The protein below binds the small molecule below.
Small molecule (SMILES): CC[C@H](C)[C@H](NC(=O)[C@H](CC1=c2ccccc2=NC1)NC(=O)[C@H](CC(=O)O)NC(=O)[C@@H]1CCCN1C(=O)CNC(=O)[C@H](Cc1ccccc1)NC(=O)[C@H](CCC(N)=O)NC(=O)[C@@H](N)CCCN=C(N)N)C(=O)N[C@H](C(=O)N[C@@H](C)C(=O)O)C(C)C

Sequence of chain 1.A:
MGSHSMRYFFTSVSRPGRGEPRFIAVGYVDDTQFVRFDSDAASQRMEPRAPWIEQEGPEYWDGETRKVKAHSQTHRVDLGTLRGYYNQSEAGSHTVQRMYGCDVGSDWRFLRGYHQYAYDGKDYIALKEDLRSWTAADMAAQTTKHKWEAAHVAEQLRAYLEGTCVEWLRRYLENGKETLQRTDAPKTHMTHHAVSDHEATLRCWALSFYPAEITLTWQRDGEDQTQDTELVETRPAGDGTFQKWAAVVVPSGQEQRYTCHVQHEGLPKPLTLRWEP

Binding-site contacts:
Ligand atom OXT contacts residue THR144 of chain 1.A at 2.7 Å (h-bond).
Ligand atom N contacts residue TYR8 of chain 1.A at 2.9 Å (h-bond).
Ligand atom CB contacts residue TYR100 of chain 1.A at 3.2 Å (hydrophobic).
Ligand atom O contacts residue EDO1 of chain 1.P at 2.8 Å (h-bond).
Ligand atom N contacts residue EDO1 of chain 1.Q at 3.1 Å (h-bond).
Ligand atom CG contacts residue LYS67 of chain 1.A at 3.4 Å.
Ligand atom N contacts residue TYR172 of chain 1.A at 2.6 Å (h-bond).
Ligand atom O contacts residue TRP148 of chain 1.A at 2.9 Å (h-bond).
Ligand atom CB contacts residue ASP78 of chain 1.A at 3.4 Å.
Ligand atom CB contacts residue THR74 of chain 1.A at 3.4 Å.
Ligand atom CD contacts residue TRP168 of chain 1.A at 3.4 Å (hydrophobic).
Ligand atom NE2 contacts residue GLU64 of chain 1.A at 2.9 Å (salt-bridge).
Ligand atom CD contacts residue EDO1 of chain 1.R at 3.4 Å.
Ligand atom CG1 contacts residue EDO1 of chain 1.P at 3.3 Å.
Ligand atom N contacts residue EDO1 of chain 1.P at 2.8 Å (h-bond).
Ligand atom CA contacts residue EDO1 of chain 1.R at 3.4 Å.
Ligand atom C contacts residue EDO1 of chain 1.R at 2.9 Å.
Ligand atom CG contacts residue TYR100 of chain 1.A at 3.4 Å (hydrophobic).
Ligand atom CB contacts residue EDO1 of chain 1.R at 3.3 Å.
Ligand atom N contacts residue TYR100 of chain 1.A at 3.0 Å (h-bond).
Ligand atom O contacts residue LYS67 of chain 1.A at 2.8 Å (salt-bridge).
Ligand atom C contacts residue TYR8 of chain 1.A at 3.4 Å (hydrophobic).
Ligand atom CB contacts residue EDO1 of chain 1.P at 3.3 Å.
Ligand atom OXT contacts residue TYR85 of chain 1.A at 2.8 Å (h-bond).
Ligand atom O contacts residue EDO1 of chain 1.R at 3.1 Å (h-bond).
Ligand atom NE2 contacts residue MET46 of chain 1.A at 3.1 Å.
Ligand atom NH2 contacts residue TRP168 of chain 1.A at 3.4 Å.
Ligand atom N contacts residue GLU64 of chain 1.A at 2.9 Å (salt-bridge).
Ligand atom O contacts residue TYR160 of chain 1.A at 2.6 Å (h-bond).
Ligand atom CH2 contacts residue TYR100 of chain 1.A at 3.4 Å (hydrophobic).
Ligand atom O contacts residue ALA70 of chain 1.A at 3.4 Å.
Ligand atom N contacts residue EDO1 of chain 1.R at 2.8 Å (h-bond).
Ligand atom CA contacts residue TYR100 of chain 1.A at 3.4 Å (hydrophobic).
Ligand atom CZ contacts residue TRP168 of chain 1.A at 3.1 Å (hydrophobic).
Ligand atom CE2 contacts residue HIS71 of chain 1.A at 3.4 Å.
Ligand atom NE contacts residue TRP168 of chain 1.A at 2.9 Å (h-bond).
Ligand atom N contacts residue EDO1 of chain 1.R at 3.0 Å (h-bond).
Ligand atom O contacts residue LYS147 of chain 1.A at 3.1 Å (salt-bridge).
Ligand atom N contacts residue ASP78 of chain 1.A at 2.8 Å (salt-bridge).
Ligand atom O contacts residue THR74 of chain 1.A at 2.8 Å (h-bond).